Binding-site contacts:
Ligand atom N2 contacts residue ASN340 of chain 1.B at 2.8 Å (h-bond).
Ligand atom O5 contacts residue ASN340 of chain 1.B at 2.4 Å (h-bond).
Ligand atom C2 contacts residue ASN340 of chain 1.B at 2.4 Å.
Ligand atom C4 contacts residue ASN340 of chain 1.B at 4.2 Å.
Ligand atom O7 contacts residue ASN340 of chain 1.B at 3.9 Å.
Ligand atom C7 contacts residue ASN340 of chain 1.B at 3.6 Å.
Ligand atom O6 contacts residue ASN340 of chain 1.B at 4.3 Å.
Ligand atom C3 contacts residue ASN340 of chain 1.B at 3.8 Å.
Ligand atom C8 contacts residue PHE339 of chain 1.B at 3.8 Å (hydrophobic).
Ligand atom C5 contacts residue ASN340 of chain 1.B at 3.7 Å.
Ligand atom C1 contacts residue ASN340 of chain 1.B at 1.4 Å.

Sequence of chain 1.B:
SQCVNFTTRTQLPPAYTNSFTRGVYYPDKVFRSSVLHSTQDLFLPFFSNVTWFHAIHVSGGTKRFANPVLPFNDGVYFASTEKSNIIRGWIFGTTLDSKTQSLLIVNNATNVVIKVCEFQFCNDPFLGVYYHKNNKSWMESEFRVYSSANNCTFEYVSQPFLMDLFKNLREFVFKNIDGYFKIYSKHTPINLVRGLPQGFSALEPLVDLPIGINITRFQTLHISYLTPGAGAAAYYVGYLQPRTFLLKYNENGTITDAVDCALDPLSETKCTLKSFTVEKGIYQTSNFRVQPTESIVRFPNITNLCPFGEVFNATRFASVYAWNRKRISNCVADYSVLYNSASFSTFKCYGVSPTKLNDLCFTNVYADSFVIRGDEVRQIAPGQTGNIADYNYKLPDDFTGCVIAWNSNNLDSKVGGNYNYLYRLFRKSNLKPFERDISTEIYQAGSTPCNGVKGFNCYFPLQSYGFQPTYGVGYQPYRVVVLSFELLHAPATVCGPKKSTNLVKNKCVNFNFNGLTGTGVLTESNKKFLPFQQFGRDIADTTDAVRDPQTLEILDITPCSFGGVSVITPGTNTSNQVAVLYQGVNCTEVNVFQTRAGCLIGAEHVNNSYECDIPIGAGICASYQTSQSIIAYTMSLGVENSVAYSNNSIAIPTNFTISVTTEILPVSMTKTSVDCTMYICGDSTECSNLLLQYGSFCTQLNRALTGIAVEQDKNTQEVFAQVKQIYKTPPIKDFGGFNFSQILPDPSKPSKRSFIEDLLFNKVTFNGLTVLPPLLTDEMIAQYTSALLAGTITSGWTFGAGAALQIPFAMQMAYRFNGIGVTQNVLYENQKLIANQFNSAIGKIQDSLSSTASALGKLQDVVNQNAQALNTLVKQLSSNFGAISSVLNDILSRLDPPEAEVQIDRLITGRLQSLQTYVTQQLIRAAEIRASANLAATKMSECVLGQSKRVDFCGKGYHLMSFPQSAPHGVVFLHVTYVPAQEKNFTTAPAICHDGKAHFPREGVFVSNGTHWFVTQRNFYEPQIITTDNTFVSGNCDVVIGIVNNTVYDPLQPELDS

This protein binds this small molecule.
Small molecule (SMILES): CC(=O)N[C@@H]1[C@@H](O)[C@H](O)[C@@H](CO)O[C@H]1O